A small-molecule ligand and the protein it binds are described below.
Small molecule (SMILES): NC(=[NH2+])NCCC[C@@H](N)C(=O)O

Sequence of chain 1.A:
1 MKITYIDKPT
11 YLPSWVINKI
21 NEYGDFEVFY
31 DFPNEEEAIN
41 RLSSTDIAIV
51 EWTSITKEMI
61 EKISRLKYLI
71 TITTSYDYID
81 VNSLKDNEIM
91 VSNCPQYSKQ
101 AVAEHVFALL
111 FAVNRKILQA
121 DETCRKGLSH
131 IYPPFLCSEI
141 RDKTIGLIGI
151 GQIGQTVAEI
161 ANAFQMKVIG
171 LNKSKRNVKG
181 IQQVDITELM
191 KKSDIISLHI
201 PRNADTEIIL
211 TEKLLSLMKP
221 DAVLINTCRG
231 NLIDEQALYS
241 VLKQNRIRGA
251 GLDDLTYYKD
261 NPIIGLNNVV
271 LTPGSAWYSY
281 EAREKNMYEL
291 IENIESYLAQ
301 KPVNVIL

Sequence of chain 1.B:
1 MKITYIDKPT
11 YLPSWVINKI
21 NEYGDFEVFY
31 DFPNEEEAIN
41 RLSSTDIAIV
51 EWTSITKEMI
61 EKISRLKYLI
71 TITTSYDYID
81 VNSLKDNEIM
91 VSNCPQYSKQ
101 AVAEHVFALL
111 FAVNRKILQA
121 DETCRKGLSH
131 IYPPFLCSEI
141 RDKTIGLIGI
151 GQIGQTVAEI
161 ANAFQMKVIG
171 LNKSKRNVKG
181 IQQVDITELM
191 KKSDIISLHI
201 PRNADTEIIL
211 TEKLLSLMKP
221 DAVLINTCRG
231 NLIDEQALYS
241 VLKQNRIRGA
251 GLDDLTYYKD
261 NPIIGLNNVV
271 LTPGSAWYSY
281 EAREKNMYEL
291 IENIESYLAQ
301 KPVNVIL

Binding-site contacts:
Ligand atom NE contacts residue TRP277 of chain 1.B at 3.6 Å.
Ligand atom CZ contacts residue ILE72 of chain 1.B at 4.0 Å (hydrophobic).
Ligand atom CZ contacts residue ASN286 of chain 1.B at 3.9 Å.
Ligand atom CA contacts residue NAP1 of chain 1.G at 3.4 Å.
Ligand atom O contacts residue THR73 of chain 1.B at 3.7 Å.
Ligand atom N contacts residue SER75 of chain 1.B at 3.5 Å (h-bond).
Ligand atom O contacts residue SER75 of chain 1.B at 2.6 Å (h-bond).
Ligand atom N contacts residue ARG229 of chain 1.B at 3.7 Å.
Ligand atom CD contacts residue TRP277 of chain 1.B at 3.3 Å (hydrophobic).
Ligand atom CB contacts residue TYR97 of chain 1.B at 3.8 Å (hydrophobic).
Ligand atom NH1 contacts residue ILE72 of chain 1.B at 3.8 Å.
Ligand atom CZ contacts residue TRP277 of chain 1.B at 3.5 Å (hydrophobic).
Ligand atom NH2 contacts residue ILE72 of chain 1.B at 3.6 Å.
Ligand atom OXT contacts residue THR73 of chain 1.B at 3.6 Å.
Ligand atom C contacts residue SER75 of chain 1.B at 3.6 Å.
Ligand atom OXT contacts residue THR74 of chain 1.B at 2.9 Å (h-bond).
Ligand atom CB contacts residue NAP1 of chain 1.G at 3.6 Å.
Ligand atom NH1 contacts residue TRP277 of chain 1.B at 3.5 Å.
Ligand atom NH2 contacts residue ASN286 of chain 1.B at 4.0 Å.
Ligand atom CG contacts residue TYR97 of chain 1.B at 3.7 Å (hydrophobic).
Ligand atom NH2 contacts residue TRP277 of chain 1.B at 3.6 Å.
Ligand atom C contacts residue THR74 of chain 1.B at 3.6 Å.
Ligand atom NE contacts residue GLU51 of chain 1.B at 3.8 Å.
Ligand atom NH1 contacts residue TYR97 of chain 1.B at 2.9 Å (h-bond).
Ligand atom NH2 contacts residue GLU51 of chain 1.B at 2.8 Å (salt-bridge).
Ligand atom NE contacts residue THR73 of chain 1.B at 3.9 Å.
Ligand atom NH1 contacts residue ASN286 of chain 1.B at 2.9 Å (h-bond).
Ligand atom CZ contacts residue TYR97 of chain 1.B at 3.9 Å (hydrophobic).
Ligand atom CZ contacts residue GLU51 of chain 1.B at 3.7 Å.
Ligand atom C contacts residue NAP1 of chain 1.G at 3.5 Å.
Ligand atom OXT contacts residue TYR97 of chain 1.B at 2.4 Å (h-bond).
Ligand atom OXT contacts residue SER75 of chain 1.B at 3.9 Å.
Ligand atom CB contacts residue TRP277 of chain 1.B at 4.0 Å (hydrophobic).
Ligand atom O contacts residue THR74 of chain 1.B at 3.4 Å (h-bond).
Ligand atom C contacts residue THR73 of chain 1.B at 3.8 Å.
Ligand atom O contacts residue NAP1 of chain 1.G at 3.8 Å.
Ligand atom CG contacts residue THR73 of chain 1.B at 3.7 Å.
Ligand atom C contacts residue TYR97 of chain 1.B at 3.6 Å (hydrophobic).
Ligand atom CD contacts residue TYR97 of chain 1.B at 3.5 Å (hydrophobic).
Ligand atom OXT contacts residue NAP1 of chain 1.G at 3.5 Å.